Binding-site contacts:
Ligand atom C06 contacts residue PRO294 of chain 1.B at 4.3 Å (hydrophobic).
Ligand atom N02 contacts residue GLU321 of chain 1.B at 2.7 Å (salt-bridge).
Ligand atom C04 contacts residue PRO294 of chain 1.B at 3.9 Å (hydrophobic).
Ligand atom N02 contacts residue TYR317 of chain 1.B at 3.7 Å.
Ligand atom C07 contacts residue PHE313 of chain 1.B at 3.7 Å (hydrophobic).
Ligand atom C12 contacts residue HEM1 of chain 1.P at 3.1 Å.
Ligand atom C08 contacts residue HEM1 of chain 1.P at 3.7 Å.
Ligand atom N11 contacts residue GLN207 of chain 1.B at 4.2 Å.
Ligand atom N11 contacts residue HEM1 of chain 1.P at 2.8 Å (h-bond).
Ligand atom C02 contacts residue PRO294 of chain 1.B at 4.0 Å (hydrophobic).
Ligand atom C02 contacts residue HEM1 of chain 1.P at 3.7 Å.
Ligand atom C02 contacts residue TRP316 of chain 1.B at 3.9 Å (hydrophobic).
Ligand atom N02 contacts residue TRP316 of chain 1.B at 2.9 Å (h-bond).
Ligand atom C13 contacts residue GLN207 of chain 1.B at 4.0 Å.
Ligand atom N02 contacts residue HEM1 of chain 1.P at 3.3 Å.
Ligand atom C03 contacts residue PRO294 of chain 1.B at 3.9 Å (hydrophobic).
Ligand atom C10 contacts residue VAL296 of chain 1.B at 3.9 Å (hydrophobic).
Ligand atom C07 contacts residue GLY315 of chain 1.B at 3.7 Å.
Ligand atom N01 contacts residue PRO294 of chain 1.B at 4.1 Å.
Ligand atom C03 contacts residue HEM1 of chain 1.P at 3.3 Å.
Ligand atom C08 contacts residue GLU321 of chain 1.B at 3.5 Å.
Ligand atom C07 contacts residue PRO294 of chain 1.B at 3.7 Å (hydrophobic).
Ligand atom C09 contacts residue GLU321 of chain 1.B at 3.7 Å.
Ligand atom C08 contacts residue VAL296 of chain 1.B at 4.0 Å (hydrophobic).
Ligand atom C06 contacts residue GLU321 of chain 1.B at 3.5 Å.
Ligand atom N02 contacts residue PRO294 of chain 1.B at 4.2 Å.
Ligand atom C09 contacts residue VAL296 of chain 1.B at 4.0 Å (hydrophobic).
Ligand atom N01 contacts residue GLU321 of chain 1.B at 2.7 Å (salt-bridge).
Ligand atom N02 contacts residue MET318 of chain 1.B at 4.0 Å.
Ligand atom C09 contacts residue GLN207 of chain 1.B at 3.7 Å.
Ligand atom N01 contacts residue HEM1 of chain 1.P at 4.0 Å.
Ligand atom C05 contacts residue VAL296 of chain 1.B at 3.7 Å (hydrophobic).
Ligand atom C10 contacts residue GLN207 of chain 1.B at 3.1 Å.
Ligand atom C07 contacts residue SER314 of chain 1.B at 3.9 Å.
Ligand atom C04 contacts residue HEM1 of chain 1.P at 4.1 Å.
Ligand atom C03 contacts residue TRP316 of chain 1.B at 4.1 Å (hydrophobic).
Ligand atom C02 contacts residue GLU321 of chain 1.B at 3.5 Å.
Ligand atom C13 contacts residue HEM1 of chain 1.P at 3.1 Å.
Ligand atom C10 contacts residue HEM1 of chain 1.P at 4.0 Å.
Ligand atom C07 contacts residue HEM1 of chain 1.P at 3.6 Å.

This small molecule binds to this protein.
Small molecule (SMILES): Cc1cc(N)nc(CCCN(C)C)c1

Sequence of chain 1.B:
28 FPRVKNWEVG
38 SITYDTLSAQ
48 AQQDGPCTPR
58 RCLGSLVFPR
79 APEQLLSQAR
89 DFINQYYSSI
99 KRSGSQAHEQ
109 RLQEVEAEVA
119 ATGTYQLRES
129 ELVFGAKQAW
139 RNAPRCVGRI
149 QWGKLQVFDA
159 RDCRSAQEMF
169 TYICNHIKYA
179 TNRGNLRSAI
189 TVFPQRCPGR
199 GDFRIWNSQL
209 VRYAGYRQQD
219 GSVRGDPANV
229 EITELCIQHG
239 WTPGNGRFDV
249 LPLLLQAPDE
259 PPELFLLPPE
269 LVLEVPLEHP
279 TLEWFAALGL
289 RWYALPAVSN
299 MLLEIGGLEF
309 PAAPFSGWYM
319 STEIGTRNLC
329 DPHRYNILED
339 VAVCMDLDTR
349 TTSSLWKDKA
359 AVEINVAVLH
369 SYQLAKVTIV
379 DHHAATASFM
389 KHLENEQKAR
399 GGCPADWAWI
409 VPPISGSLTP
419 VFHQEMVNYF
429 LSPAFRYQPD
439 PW